Sequence of chain 1.B:
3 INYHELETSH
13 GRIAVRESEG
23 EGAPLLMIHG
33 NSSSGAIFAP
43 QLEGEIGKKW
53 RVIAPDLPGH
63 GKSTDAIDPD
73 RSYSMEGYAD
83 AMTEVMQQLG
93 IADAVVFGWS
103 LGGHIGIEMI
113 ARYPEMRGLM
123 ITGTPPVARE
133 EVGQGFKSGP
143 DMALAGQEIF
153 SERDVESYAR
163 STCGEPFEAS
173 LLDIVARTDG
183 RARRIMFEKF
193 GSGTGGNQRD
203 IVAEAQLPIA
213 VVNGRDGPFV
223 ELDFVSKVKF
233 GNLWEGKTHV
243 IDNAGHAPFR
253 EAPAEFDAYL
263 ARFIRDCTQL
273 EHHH

Binding-site contacts:
Ligand atom C4 contacts residue LEU103 of chain 1.B at 3.8 Å (hydrophobic).
Ligand atom O2 contacts residue GLY32 of chain 1.B at 3.6 Å.
Ligand atom O4 contacts residue ASN33 of chain 1.B at 2.9 Å (h-bond).
Ligand atom O3 contacts residue PHE221 of chain 1.B at 3.6 Å.
Ligand atom O2 contacts residue SER102 of chain 1.B at 3.0 Å (h-bond).
Ligand atom O1 contacts residue TYR160 of chain 1.B at 3.7 Å.
Ligand atom C6 contacts residue MET77 of chain 1.B at 4.3 Å (hydrophobic).
Ligand atom C3 contacts residue SER102 of chain 1.B at 3.1 Å.
Ligand atom O1 contacts residue THR164 of chain 1.B at 4.1 Å.
Ligand atom C2 contacts residue HIS248 of chain 1.B at 3.7 Å.
Ligand atom C5 contacts residue ASN33 of chain 1.B at 4.1 Å.
Ligand atom C5 contacts residue LEU103 of chain 1.B at 4.0 Å (hydrophobic).
Ligand atom O2 contacts residue LEU103 of chain 1.B at 2.8 Å (h-bond).
Ligand atom C2 contacts residue SER102 of chain 1.B at 3.1 Å.
Ligand atom C6 contacts residue HIS106 of chain 1.B at 3.8 Å.
Ligand atom O1 contacts residue SER102 of chain 1.B at 3.0 Å (h-bond).
Ligand atom O4 contacts residue MET188 of chain 1.B at 3.7 Å.
Ligand atom O4 contacts residue ALA147 of chain 1.B at 3.8 Å.
Ligand atom C9 contacts residue PHE189 of chain 1.B at 3.6 Å (hydrophobic).
Ligand atom N1 contacts residue SER102 of chain 1.B at 3.2 Å (h-bond).
Ligand atom O1 contacts residue HIS248 of chain 1.B at 3.3 Å (h-bond).
Ligand atom C1 contacts residue PHE221 of chain 1.B at 3.8 Å (hydrophobic).
Ligand atom C7 contacts residue MET188 of chain 1.B at 3.8 Å (hydrophobic).
Ligand atom O1 contacts residue ASN33 of chain 1.B at 4.1 Å.
Ligand atom C3 contacts residue TYR160 of chain 1.B at 4.1 Å (hydrophobic).
Ligand atom C6 contacts residue LEU103 of chain 1.B at 4.0 Å (hydrophobic).
Ligand atom C4 contacts residue SER102 of chain 1.B at 2.8 Å.
Ligand atom C3 contacts residue ASN33 of chain 1.B at 3.9 Å.
Ligand atom C4 contacts residue ASN33 of chain 1.B at 3.6 Å.
Ligand atom C10 contacts residue PHE192 of chain 1.B at 3.9 Å (hydrophobic).
Ligand atom O3 contacts residue ALA147 of chain 1.B at 3.7 Å.
Ligand atom O3 contacts residue TYR160 of chain 1.B at 4.3 Å.
Ligand atom C8 contacts residue PHE138 of chain 1.B at 4.0 Å (hydrophobic).
Ligand atom O2 contacts residue ASN33 of chain 1.B at 2.8 Å (h-bond).
Ligand atom C7 contacts residue MET77 of chain 1.B at 3.9 Å (hydrophobic).
Ligand atom C10 contacts residue PHE189 of chain 1.B at 3.8 Å (hydrophobic).
Ligand atom C4 contacts residue TYR160 of chain 1.B at 3.9 Å (hydrophobic).
Ligand atom N1 contacts residue LEU103 of chain 1.B at 3.7 Å.
Ligand atom C4 contacts residue HIS248 of chain 1.B at 4.1 Å.
Ligand atom C2 contacts residue PHE221 of chain 1.B at 4.3 Å (hydrophobic).

The small molecule below binds the protein below.
Small molecule (SMILES): CCCCCC(=O)N[C@@H](CCO)C(=O)O